Binding-site contacts:
Ligand atom O3 contacts residue ASN259 of chain 1.J at 4.3 Å.
Ligand atom C7 contacts residue GLN256 of chain 1.J at 4.4 Å.
Ligand atom C1 contacts residue THR261 of chain 1.J at 4.1 Å.
Ligand atom O5 contacts residue CYS262 of chain 1.J at 3.8 Å.
Ligand atom C8 contacts residue THR255 of chain 1.J at 4.5 Å.
Ligand atom C4 contacts residue ASN259 of chain 1.J at 3.8 Å.
Ligand atom C2 contacts residue ASN259 of chain 1.J at 2.0 Å.
Ligand atom O5 contacts residue ASN259 of chain 1.J at 2.4 Å (h-bond).
Ligand atom C5 contacts residue ASN259 of chain 1.J at 3.6 Å.
Ligand atom O7 contacts residue THR255 of chain 1.J at 3.9 Å.
Ligand atom O5 contacts residue THR261 of chain 1.J at 4.3 Å.
Ligand atom N2 contacts residue ASN259 of chain 1.J at 2.6 Å (h-bond).
Ligand atom O7 contacts residue PHE258 of chain 1.J at 4.5 Å.
Ligand atom C1 contacts residue ASN259 of chain 1.J at 1.4 Å.
Ligand atom C6 contacts residue GLY270 of chain 1.J at 3.9 Å.
Ligand atom O7 contacts residue ASN259 of chain 1.J at 3.5 Å.
Ligand atom C3 contacts residue ASN259 of chain 1.J at 3.4 Å.
Ligand atom C8 contacts residue ASN259 of chain 1.J at 4.0 Å.
Ligand atom O6 contacts residue GLY270 of chain 1.J at 4.5 Å.
Ligand atom C7 contacts residue ASN259 of chain 1.J at 3.1 Å.
Ligand atom C8 contacts residue GLN256 of chain 1.J at 3.6 Å.
Ligand atom O7 contacts residue GLN256 of chain 1.J at 4.4 Å.

Sequence of chain 1.J:
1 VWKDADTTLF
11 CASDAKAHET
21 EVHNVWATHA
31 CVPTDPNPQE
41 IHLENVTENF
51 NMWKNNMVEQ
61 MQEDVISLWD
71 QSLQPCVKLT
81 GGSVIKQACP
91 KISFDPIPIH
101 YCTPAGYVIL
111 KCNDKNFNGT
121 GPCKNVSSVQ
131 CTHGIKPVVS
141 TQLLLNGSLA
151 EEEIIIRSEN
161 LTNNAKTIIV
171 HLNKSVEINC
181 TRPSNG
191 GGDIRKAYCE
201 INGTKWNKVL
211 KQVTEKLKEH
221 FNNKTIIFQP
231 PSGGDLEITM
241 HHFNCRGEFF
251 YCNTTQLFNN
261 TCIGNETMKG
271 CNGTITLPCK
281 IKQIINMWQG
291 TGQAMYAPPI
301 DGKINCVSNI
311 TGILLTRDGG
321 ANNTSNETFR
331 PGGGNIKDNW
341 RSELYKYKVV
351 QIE

A small-molecule ligand and the protein it binds are described below.
Small molecule (SMILES): CC(=O)N[C@@H]1[C@@H](O)[C@H](O)[C@@H](CO)O[C@H]1O